The protein below binds the small molecule below.
Small molecule (SMILES): O=C(Cc1cccc(Cl)c1)Nn1cnc2ccccc21

Binding-site contacts:
Ligand atom C7 contacts residue MET165 of chain 1.B at 3.6 Å (hydrophobic).
Ligand atom C3 contacts residue GLN189 of chain 1.B at 3.9 Å.
Ligand atom C14 contacts residue MET165 of chain 1.B at 3.6 Å (hydrophobic).
Ligand atom C contacts residue MET165 of chain 1.B at 3.8 Å (hydrophobic).
Ligand atom C7 contacts residue HIS164 of chain 1.B at 3.8 Å.
Ligand atom C10 contacts residue SER1 of chain 1.A at 4.1 Å.
Ligand atom C8 contacts residue GLU166 of chain 1.B at 3.6 Å.
Ligand atom C1 contacts residue GLN189 of chain 1.B at 4.0 Å.
Ligand atom C2 contacts residue ARG188 of chain 1.B at 3.6 Å.
Ligand atom C9 contacts residue LEU141 of chain 1.B at 3.7 Å (hydrophobic).
Ligand atom C13 contacts residue GLU166 of chain 1.B at 4.0 Å.
Ligand atom C6 contacts residue MET165 of chain 1.B at 4.1 Å (hydrophobic).
Ligand atom C8 contacts residue LEU141 of chain 1.B at 3.9 Å (hydrophobic).
Ligand atom O contacts residue MET165 of chain 1.B at 3.3 Å.
Ligand atom N2 contacts residue GLU166 of chain 1.B at 3.9 Å.
Ligand atom C8 contacts residue HIS163 of chain 1.B at 4.0 Å.
Ligand atom C10 contacts residue ASN142 of chain 1.B at 4.0 Å.
Ligand atom C1 contacts residue ASP187 of chain 1.B at 3.9 Å.
Ligand atom C14 contacts residue HIS164 of chain 1.B at 3.6 Å.
Ligand atom N2 contacts residue HIS163 of chain 1.B at 2.7 Å (h-bond).
Ligand atom C10 contacts residue GLU166 of chain 1.B at 3.4 Å.
Ligand atom C10 contacts residue LEU141 of chain 1.B at 3.9 Å (hydrophobic).
Ligand atom N contacts residue CYS145 of chain 1.B at 4.0 Å.
Ligand atom N2 contacts residue SER144 of chain 1.B at 3.7 Å.
Ligand atom C7 contacts residue HIS163 of chain 1.B at 3.2 Å.
Ligand atom C9 contacts residue GLU166 of chain 1.B at 3.4 Å.
Ligand atom O contacts residue GLU166 of chain 1.B at 3.1 Å (salt-bridge).
Ligand atom C9 contacts residue PHE140 of chain 1.B at 3.6 Å (hydrophobic).
Ligand atom C1 contacts residue ARG188 of chain 1.B at 3.5 Å.
Ligand atom C7 contacts residue CYS145 of chain 1.B at 3.6 Å (hydrophobic).
Ligand atom CL contacts residue HIS41 of chain 1.B at 3.7 Å.
Ligand atom CL contacts residue HIS164 of chain 1.B at 4.0 Å.
Ligand atom N1 contacts residue CYS145 of chain 1.B at 4.0 Å.
Ligand atom CL contacts residue MET165 of chain 1.B at 3.8 Å.
Ligand atom C10 contacts residue PHE140 of chain 1.B at 3.8 Å (hydrophobic).
Ligand atom CL contacts residue ASP187 of chain 1.B at 3.5 Å.
Ligand atom N2 contacts residue MET165 of chain 1.B at 4.0 Å.
Ligand atom N1 contacts residue GLU166 of chain 1.B at 4.0 Å.
Ligand atom C7 contacts residue GLU166 of chain 1.B at 3.7 Å.
Ligand atom C2 contacts residue GLN189 of chain 1.B at 3.7 Å.

Sequence of chain 1.A:
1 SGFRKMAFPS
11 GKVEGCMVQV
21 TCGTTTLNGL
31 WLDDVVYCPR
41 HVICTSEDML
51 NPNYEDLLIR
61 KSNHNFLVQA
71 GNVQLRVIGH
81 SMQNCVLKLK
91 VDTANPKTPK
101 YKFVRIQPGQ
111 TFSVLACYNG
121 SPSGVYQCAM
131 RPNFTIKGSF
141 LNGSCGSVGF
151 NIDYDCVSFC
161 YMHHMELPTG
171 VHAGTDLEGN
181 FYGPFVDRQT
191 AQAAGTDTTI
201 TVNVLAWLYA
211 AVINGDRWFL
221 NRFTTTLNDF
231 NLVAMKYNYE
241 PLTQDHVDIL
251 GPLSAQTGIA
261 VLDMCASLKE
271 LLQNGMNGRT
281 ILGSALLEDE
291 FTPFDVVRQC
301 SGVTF

Sequence of chain 1.B:
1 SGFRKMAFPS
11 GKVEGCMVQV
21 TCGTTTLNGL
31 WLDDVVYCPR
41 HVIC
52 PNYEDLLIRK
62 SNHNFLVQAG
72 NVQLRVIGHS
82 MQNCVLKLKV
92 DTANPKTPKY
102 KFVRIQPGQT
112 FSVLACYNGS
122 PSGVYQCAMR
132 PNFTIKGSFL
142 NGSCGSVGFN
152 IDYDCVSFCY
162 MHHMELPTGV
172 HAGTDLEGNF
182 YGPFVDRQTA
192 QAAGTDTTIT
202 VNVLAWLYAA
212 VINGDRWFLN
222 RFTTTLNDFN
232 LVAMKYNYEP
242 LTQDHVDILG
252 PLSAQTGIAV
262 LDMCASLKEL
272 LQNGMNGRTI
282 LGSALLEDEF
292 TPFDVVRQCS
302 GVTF